This small molecule binds to this protein.
Small molecule (SMILES): O=c1[nH]cnc2c1ncn2[C@@H]1O[C@H](COP(=O)(O)O)[C@@H](O)[C@H]1O

Sequence of chain 1.D:
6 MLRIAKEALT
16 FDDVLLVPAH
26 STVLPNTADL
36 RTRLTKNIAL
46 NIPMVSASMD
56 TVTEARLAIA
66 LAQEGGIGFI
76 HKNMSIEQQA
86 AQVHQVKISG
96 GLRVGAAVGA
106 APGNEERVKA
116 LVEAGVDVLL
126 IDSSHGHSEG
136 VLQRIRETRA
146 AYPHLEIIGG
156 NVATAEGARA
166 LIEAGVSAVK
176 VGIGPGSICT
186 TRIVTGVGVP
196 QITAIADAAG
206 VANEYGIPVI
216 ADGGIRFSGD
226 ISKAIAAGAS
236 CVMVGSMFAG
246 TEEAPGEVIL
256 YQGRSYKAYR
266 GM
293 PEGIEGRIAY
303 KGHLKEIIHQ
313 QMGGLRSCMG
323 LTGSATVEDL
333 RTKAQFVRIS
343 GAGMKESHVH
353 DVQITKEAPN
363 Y

Binding-site contacts:
Ligand atom C2 contacts residue GLU294 of chain 1.D at 3.6 Å.
Ligand atom O2' contacts residue ASP217 of chain 1.D at 2.3 Å (salt-bridge).
Ligand atom C8 contacts residue ILE183 of chain 1.D at 3.4 Å (hydrophobic).
Ligand atom O1P contacts residue GLY240 of chain 1.D at 2.6 Å (h-bond).
Ligand atom C6 contacts residue MET267 of chain 1.D at 3.6 Å (hydrophobic).
Ligand atom C2 contacts residue CYS184 of chain 1.D at 3.4 Å (hydrophobic).
Ligand atom N3 contacts residue CYS184 of chain 1.D at 3.6 Å.
Ligand atom O1P contacts residue VAL239 of chain 1.D at 3.4 Å.
Ligand atom O1P contacts residue GLY218 of chain 1.D at 3.7 Å.
Ligand atom N1 contacts residue GLU294 of chain 1.D at 3.1 Å (salt-bridge).
Ligand atom O5' contacts residue GLY181 of chain 1.D at 3.6 Å.
Ligand atom O3' contacts residue ALA52 of chain 1.D at 3.3 Å.
Ligand atom N9 contacts residue ILE183 of chain 1.D at 3.6 Å.
Ligand atom O2P contacts residue TYR264 of chain 1.D at 2.7 Å (h-bond).
Ligand atom C2' contacts residue ASP217 of chain 1.D at 3.5 Å.
Ligand atom O3P contacts residue GLY181 of chain 1.D at 3.7 Å.
Ligand atom C5 contacts residue MET267 of chain 1.D at 3.7 Å (hydrophobic).
Ligand atom O2P contacts residue SER241 of chain 1.D at 2.9 Å (h-bond).
Ligand atom O6 contacts residue GLY266 of chain 1.D at 3.1 Å.
Ligand atom P contacts residue GLY240 of chain 1.D at 3.6 Å.
Ligand atom O1P contacts residue SER241 of chain 1.D at 3.8 Å.
Ligand atom C8 contacts residue MET54 of chain 1.D at 3.5 Å (hydrophobic).
Ligand atom O3P contacts residue SER182 of chain 1.D at 3.3 Å (h-bond).
Ligand atom C4 contacts residue ILE183 of chain 1.D at 3.6 Å (hydrophobic).
Ligand atom N7 contacts residue GLY266 of chain 1.D at 3.4 Å.
Ligand atom N7 contacts residue MET267 of chain 1.D at 3.3 Å (h-bond).
Ligand atom O3P contacts residue GLY218 of chain 1.D at 3.6 Å.
Ligand atom N7 contacts residue MET54 of chain 1.D at 3.5 Å.
Ligand atom O2P contacts residue GLY240 of chain 1.D at 3.6 Å.
Ligand atom O3' contacts residue MET238 of chain 1.D at 3.6 Å (h-bond).
Ligand atom C4' contacts residue ASP217 of chain 1.D at 3.4 Å.
Ligand atom N7 contacts residue ILE183 of chain 1.D at 3.4 Å.
Ligand atom C3' contacts residue ASP217 of chain 1.D at 3.3 Å.
Ligand atom O3' contacts residue ASP217 of chain 1.D at 2.3 Å (salt-bridge).
Ligand atom O3P contacts residue GLY219 of chain 1.D at 3.1 Å (h-bond).
Ligand atom O6 contacts residue MET267 of chain 1.D at 2.9 Å (h-bond).
Ligand atom O2P contacts residue SER182 of chain 1.D at 3.0 Å (h-bond).
Ligand atom C2 contacts residue THR186 of chain 1.D at 3.8 Å.
Ligand atom O5' contacts residue GLY218 of chain 1.D at 3.8 Å.
Ligand atom C5 contacts residue ILE183 of chain 1.D at 3.5 Å (hydrophobic).